Binding-site contacts:
Ligand atom O5 contacts residue ASN57 of chain 5.A at 2.4 Å (h-bond).
Ligand atom C4 contacts residue ARG14 of chain 5.A at 4.5 Å.
Ligand atom C4 contacts residue ASN57 of chain 5.A at 4.4 Å.
Ligand atom C3 contacts residue ARG14 of chain 5.A at 3.8 Å.
Ligand atom C1 contacts residue ARG14 of chain 5.A at 4.0 Å.
Ligand atom O3 contacts residue ARG14 of chain 5.A at 4.5 Å.
Ligand atom C1 contacts residue ASN57 of chain 5.A at 1.5 Å.
Ligand atom C5 contacts residue ARG14 of chain 5.A at 4.3 Å.
Ligand atom O5 contacts residue ARG14 of chain 5.A at 4.3 Å.
Ligand atom C8 contacts residue ASN57 of chain 5.A at 4.0 Å.
Ligand atom C2 contacts residue ASN57 of chain 5.A at 2.7 Å.
Ligand atom C3 contacts residue ASN57 of chain 5.A at 3.8 Å.
Ligand atom N2 contacts residue ASN57 of chain 5.A at 3.0 Å (h-bond).
Ligand atom O7 contacts residue ASN57 of chain 5.A at 4.4 Å.
Ligand atom C7 contacts residue ASN57 of chain 5.A at 3.6 Å.
Ligand atom C5 contacts residue ASN57 of chain 5.A at 3.8 Å.

Sequence of chain 5.A:
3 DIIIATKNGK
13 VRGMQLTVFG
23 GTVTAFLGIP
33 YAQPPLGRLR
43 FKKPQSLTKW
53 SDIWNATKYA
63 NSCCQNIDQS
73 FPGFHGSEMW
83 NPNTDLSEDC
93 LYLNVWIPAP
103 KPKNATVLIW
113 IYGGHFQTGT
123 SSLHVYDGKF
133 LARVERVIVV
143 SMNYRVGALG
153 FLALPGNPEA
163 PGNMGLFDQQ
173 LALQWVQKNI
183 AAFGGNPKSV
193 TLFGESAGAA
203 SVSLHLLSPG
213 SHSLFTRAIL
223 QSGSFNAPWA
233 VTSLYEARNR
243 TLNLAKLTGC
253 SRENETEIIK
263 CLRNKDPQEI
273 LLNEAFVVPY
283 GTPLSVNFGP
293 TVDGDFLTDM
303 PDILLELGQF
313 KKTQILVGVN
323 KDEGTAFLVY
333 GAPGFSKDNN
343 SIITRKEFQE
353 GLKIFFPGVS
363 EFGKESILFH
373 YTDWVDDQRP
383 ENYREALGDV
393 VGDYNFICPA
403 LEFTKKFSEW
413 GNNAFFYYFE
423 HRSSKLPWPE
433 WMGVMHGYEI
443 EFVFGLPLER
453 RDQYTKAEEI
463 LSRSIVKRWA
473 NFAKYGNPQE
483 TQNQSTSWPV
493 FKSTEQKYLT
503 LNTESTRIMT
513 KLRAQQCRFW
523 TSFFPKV

This small molecule binds to this protein.
Small molecule (SMILES): CC(=O)N[C@@H]1[C@@H](O)[C@H](O)[C@@H](CO)O[C@H]1O